Sequence of chain 1.A:
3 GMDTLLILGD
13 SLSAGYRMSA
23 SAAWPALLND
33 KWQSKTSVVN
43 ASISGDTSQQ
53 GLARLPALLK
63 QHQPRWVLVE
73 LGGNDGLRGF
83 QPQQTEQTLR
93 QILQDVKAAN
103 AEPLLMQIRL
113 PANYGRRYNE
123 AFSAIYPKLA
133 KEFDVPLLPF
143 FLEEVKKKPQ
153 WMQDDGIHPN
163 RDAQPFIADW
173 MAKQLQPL

This protein binds this small molecule.
Small molecule (SMILES): CCCCCCCC(=O)O

Binding-site contacts:
Ligand atom C6 contacts residue PHE142 of chain 1.A at 4.2 Å (hydrophobic).
Ligand atom C1 contacts residue GLY47 of chain 1.A at 3.8 Å.
Ligand atom C1 contacts residue HIS160 of chain 1.A at 4.3 Å.
Ligand atom O1 contacts residue SER13 of chain 1.A at 3.0 Å (h-bond).
Ligand atom C6 contacts residue GLY75 of chain 1.A at 4.0 Å.
Ligand atom C3 contacts residue ASP12 of chain 1.A at 3.5 Å.
Ligand atom O1 contacts residue GLY47 of chain 1.A at 3.0 Å (h-bond).
Ligand atom C8 contacts residue LEU144 of chain 1.A at 4.1 Å (hydrophobic).
Ligand atom C2 contacts residue ASN76 of chain 1.A at 3.6 Å.
Ligand atom C7 contacts residue GLY75 of chain 1.A at 3.8 Å.
Ligand atom C4 contacts residue LEU14 of chain 1.A at 3.4 Å (hydrophobic).
Ligand atom O1 contacts residue ASP12 of chain 1.A at 3.6 Å.
Ligand atom O2 contacts residue ASN76 of chain 1.A at 3.8 Å.
Ligand atom C2 contacts residue HIS160 of chain 1.A at 4.4 Å.
Ligand atom C8 contacts residue ARG111 of chain 1.A at 3.5 Å.
Ligand atom C3 contacts residue SER13 of chain 1.A at 4.2 Å.
Ligand atom C5 contacts residue LEU14 of chain 1.A at 4.0 Å (hydrophobic).
Ligand atom C2 contacts residue SER13 of chain 1.A at 3.2 Å.
Ligand atom C6 contacts residue ILE110 of chain 1.A at 4.2 Å (hydrophobic).
Ligand atom C7 contacts residue PHE142 of chain 1.A at 4.4 Å (hydrophobic).
Ligand atom C8 contacts residue LEU79 of chain 1.A at 4.2 Å (hydrophobic).
Ligand atom C8 contacts residue LEU112 of chain 1.A at 4.3 Å (hydrophobic).
Ligand atom C4 contacts residue ASP12 of chain 1.A at 3.7 Å.
Ligand atom O2 contacts residue GLY47 of chain 1.A at 3.8 Å.
Ligand atom C7 contacts residue ILE110 of chain 1.A at 4.0 Å (hydrophobic).
Ligand atom C1 contacts residue SER13 of chain 1.A at 2.9 Å.
Ligand atom O1 contacts residue ASN76 of chain 1.A at 3.1 Å (h-bond).
Ligand atom O2 contacts residue SER13 of chain 1.A at 3.2 Å (h-bond).
Ligand atom O2 contacts residue HIS160 of chain 1.A at 3.6 Å (h-bond).
Ligand atom C6 contacts residue LEU14 of chain 1.A at 3.6 Å (hydrophobic).
Ligand atom C3 contacts residue ASN76 of chain 1.A at 3.4 Å.
Ligand atom C6 contacts residue LEU144 of chain 1.A at 4.2 Å (hydrophobic).
Ligand atom C5 contacts residue LEU79 of chain 1.A at 3.9 Å (hydrophobic).
Ligand atom C5 contacts residue GLY75 of chain 1.A at 4.3 Å.
Ligand atom C7 contacts residue ARG111 of chain 1.A at 3.5 Å.
Ligand atom C1 contacts residue ASN76 of chain 1.A at 3.5 Å.
Ligand atom C7 contacts residue LEU112 of chain 1.A at 4.1 Å (hydrophobic).
Ligand atom C8 contacts residue PRO113 of chain 1.A at 3.5 Å (hydrophobic).
Ligand atom O1 contacts residue SER46 of chain 1.A at 4.0 Å.
Ligand atom C7 contacts residue LEU79 of chain 1.A at 4.3 Å (hydrophobic).